Sequence of chain 2.A:
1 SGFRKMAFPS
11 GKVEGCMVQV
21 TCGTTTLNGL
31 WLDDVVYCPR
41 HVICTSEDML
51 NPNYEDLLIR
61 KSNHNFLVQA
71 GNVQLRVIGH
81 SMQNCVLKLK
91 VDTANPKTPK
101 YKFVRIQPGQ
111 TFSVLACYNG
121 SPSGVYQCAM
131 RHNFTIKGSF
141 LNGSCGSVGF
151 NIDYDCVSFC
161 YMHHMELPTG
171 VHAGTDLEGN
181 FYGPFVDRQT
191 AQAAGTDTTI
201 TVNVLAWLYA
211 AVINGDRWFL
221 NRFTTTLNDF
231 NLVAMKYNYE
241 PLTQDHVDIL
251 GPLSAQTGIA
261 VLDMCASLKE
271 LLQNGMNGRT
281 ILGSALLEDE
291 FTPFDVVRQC

The protein below binds the small molecule below.
Small molecule (SMILES): Cc1ccc(NC(=O)c2ccc(CN3CCN(C)CC3)cc2)cc1Nc1nc(-c2cccnc2)cs1

Sequence of chain 1.A:
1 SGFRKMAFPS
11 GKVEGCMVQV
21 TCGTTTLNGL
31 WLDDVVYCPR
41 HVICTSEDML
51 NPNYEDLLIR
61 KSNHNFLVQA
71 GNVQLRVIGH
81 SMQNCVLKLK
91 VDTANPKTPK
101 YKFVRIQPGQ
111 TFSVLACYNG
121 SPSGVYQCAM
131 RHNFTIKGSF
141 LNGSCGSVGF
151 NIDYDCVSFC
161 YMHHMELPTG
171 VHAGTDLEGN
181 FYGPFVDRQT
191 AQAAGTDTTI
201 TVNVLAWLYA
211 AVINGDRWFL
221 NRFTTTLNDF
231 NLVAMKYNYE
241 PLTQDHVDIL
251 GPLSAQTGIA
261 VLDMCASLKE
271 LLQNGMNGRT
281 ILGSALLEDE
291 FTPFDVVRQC

Binding-site contacts:
Ligand atom CBH contacts residue THR24 of chain 1.A at 3.1 Å.
Ligand atom NAL contacts residue HIS164 of chain 1.A at 2.9 Å (h-bond).
Ligand atom NAK contacts residue CYS145 of chain 1.A at 3.5 Å (h-bond).
Ligand atom NAL contacts residue HIS41 of chain 1.A at 3.4 Å (h-bond).
Ligand atom CBE contacts residue SER46 of chain 1.A at 3.6 Å.
Ligand atom CAN contacts residue HIS41 of chain 1.A at 3.4 Å.
Ligand atom NAK contacts residue HIS164 of chain 1.A at 3.2 Å (h-bond).
Ligand atom CAC contacts residue PHE140 of chain 1.A at 3.0 Å (hydrophobic).
Ligand atom CAB contacts residue GLU166 of chain 1.A at 3.6 Å.
Ligand atom CBB contacts residue CYS44 of chain 1.A at 3.5 Å (hydrophobic).
Ligand atom CAP contacts residue HIS41 of chain 1.A at 3.7 Å.
Ligand atom NAD contacts residue GLU166 of chain 1.A at 3.8 Å.
Ligand atom CBA contacts residue THR25 of chain 1.A at 3.0 Å.
Ligand atom NAK contacts residue MET165 of chain 1.A at 3.2 Å.
Ligand atom OAW contacts residue GLN189 of chain 1.A at 3.6 Å (h-bond).
Ligand atom CAQ contacts residue ASP187 of chain 1.A at 3.7 Å.
Ligand atom CAA contacts residue ASN142 of chain 1.A at 3.7 Å.
Ligand atom CAB contacts residue PHE140 of chain 1.A at 3.7 Å (hydrophobic).
Ligand atom CBB contacts residue THR25 of chain 1.A at 3.7 Å.
Ligand atom CAM contacts residue HIS41 of chain 1.A at 3.5 Å.
Ligand atom CAB contacts residue LEU141 of chain 1.A at 3.6 Å (hydrophobic).
Ligand atom CBI contacts residue CYS44 of chain 1.A at 3.1 Å (hydrophobic).
Ligand atom NBD contacts residue SER46 of chain 1.A at 3.4 Å (h-bond).
Ligand atom CAE contacts residue GLU166 of chain 1.A at 3.7 Å.
Ligand atom CBA contacts residue CYS44 of chain 1.A at 3.1 Å (hydrophobic).
Ligand atom NAD contacts residue PHE140 of chain 1.A at 3.7 Å.
Ligand atom OAW contacts residue MET49 of chain 1.A at 3.7 Å.
Ligand atom CAC contacts residue LEU141 of chain 1.A at 3.6 Å (hydrophobic).
Ligand atom CAO contacts residue HIS41 of chain 1.A at 3.7 Å.
Ligand atom CAC contacts residue GLU166 of chain 1.A at 3.3 Å.
Ligand atom NAD contacts residue HIS163 of chain 1.A at 3.0 Å (h-bond).
Ligand atom CAR contacts residue HIS41 of chain 1.A at 3.6 Å.
Ligand atom NBG contacts residue THR24 of chain 1.A at 3.0 Å (h-bond).
Ligand atom NBD contacts residue THR45 of chain 1.A at 3.8 Å.
Ligand atom CBF contacts residue THR24 of chain 1.A at 3.2 Å.
Ligand atom CAS contacts residue MET165 of chain 1.A at 3.6 Å (hydrophobic).
Ligand atom CAE contacts residue HIS163 of chain 1.A at 3.3 Å.
Ligand atom CAB contacts residue ASN142 of chain 1.A at 3.8 Å.
Ligand atom CAJ contacts residue HIS164 of chain 1.A at 3.5 Å.
Ligand atom CBI contacts residue THR45 of chain 1.A at 3.6 Å.